Binding-site contacts:
Ligand atom C5 contacts residue PRO116 of chain 1.A at 3.7 Å (hydrophobic).
Ligand atom C26 contacts residue VAL112 of chain 1.A at 3.6 Å (hydrophobic).
Ligand atom O2 contacts residue ASP172 of chain 1.A at 3.9 Å.
Ligand atom C23 contacts residue GLY14 of chain 1.A at 3.9 Å.
Ligand atom C26 contacts residue ALA34 of chain 1.A at 3.5 Å (hydrophobic).
Ligand atom C25 contacts residue ALA34 of chain 1.A at 3.6 Å (hydrophobic).
Ligand atom C10 contacts residue GLY115 of chain 1.A at 3.9 Å.
Ligand atom CL1 contacts residue PHE109 of chain 1.A at 3.6 Å.
Ligand atom C25 contacts residue LEU161 of chain 1.A at 3.6 Å (hydrophobic).
Ligand atom C22 contacts residue VAL21 of chain 1.A at 3.8 Å (hydrophobic).
Ligand atom C16 contacts residue VAL21 of chain 1.A at 3.9 Å (hydrophobic).
Ligand atom O1 contacts residue VAL112 of chain 1.A at 3.4 Å (h-bond).
Ligand atom N6 contacts residue VAL112 of chain 1.A at 2.9 Å (h-bond).
Ligand atom N3 contacts residue LEU111 of chain 1.A at 3.7 Å.
Ligand atom C18 contacts residue ALA171 of chain 1.A at 3.6 Å (hydrophobic).
Ligand atom C12 contacts residue GLY115 of chain 1.A at 3.8 Å.
Ligand atom O1 contacts residue ASN113 of chain 1.A at 3.7 Å.
Ligand atom C15 contacts residue LEU111 of chain 1.A at 3.9 Å (hydrophobic).
Ligand atom C21 contacts residue LEU161 of chain 1.A at 3.6 Å (hydrophobic).
Ligand atom C13 contacts residue VAL112 of chain 1.A at 3.7 Å (hydrophobic).
Ligand atom C9 contacts residue GLY115 of chain 1.A at 3.9 Å.
Ligand atom C18 contacts residue ASN159 of chain 1.A at 3.9 Å.
Ligand atom C11 contacts residue VAL112 of chain 1.A at 3.8 Å (hydrophobic).
Ligand atom C10 contacts residue PRO116 of chain 1.A at 3.6 Å (hydrophobic).
Ligand atom C24 contacts residue ILE13 of chain 1.A at 3.9 Å (hydrophobic).
Ligand atom C24 contacts residue GLY14 of chain 1.A at 3.6 Å.
Ligand atom C6 contacts residue GLY115 of chain 1.A at 3.9 Å.
Ligand atom C15 contacts residue LEU161 of chain 1.A at 3.8 Å (hydrophobic).
Ligand atom C11 contacts residue GLY115 of chain 1.A at 3.9 Å.
Ligand atom N3 contacts residue VAL112 of chain 1.A at 2.9 Å (h-bond).
Ligand atom N4 contacts residue VAL21 of chain 1.A at 3.9 Å.
Ligand atom N6 contacts residue LEU161 of chain 1.A at 3.9 Å.
Ligand atom C26 contacts residue GLU110 of chain 1.A at 3.5 Å.
Ligand atom O1 contacts residue LEU111 of chain 1.A at 3.6 Å.
Ligand atom N5 contacts residue LEU161 of chain 1.A at 3.7 Å.
Ligand atom N6 contacts residue LEU111 of chain 1.A at 3.6 Å.
Ligand atom C26 contacts residue LEU161 of chain 1.A at 3.8 Å (hydrophobic).
Ligand atom C13 contacts residue GLY115 of chain 1.A at 3.8 Å.
Ligand atom C15 contacts residue VAL112 of chain 1.A at 3.7 Å (hydrophobic).
Ligand atom C17 contacts residue ASN113 of chain 1.A at 3.0 Å.

The protein below binds the small molecule below.
Small molecule (SMILES): COc1cc(N2CCC(N(C)C)CC2)ccc1Nc1ncc(Cl)c(Nc2ccccc2P(C)(C)=O)n1

Sequence of chain 1.A:
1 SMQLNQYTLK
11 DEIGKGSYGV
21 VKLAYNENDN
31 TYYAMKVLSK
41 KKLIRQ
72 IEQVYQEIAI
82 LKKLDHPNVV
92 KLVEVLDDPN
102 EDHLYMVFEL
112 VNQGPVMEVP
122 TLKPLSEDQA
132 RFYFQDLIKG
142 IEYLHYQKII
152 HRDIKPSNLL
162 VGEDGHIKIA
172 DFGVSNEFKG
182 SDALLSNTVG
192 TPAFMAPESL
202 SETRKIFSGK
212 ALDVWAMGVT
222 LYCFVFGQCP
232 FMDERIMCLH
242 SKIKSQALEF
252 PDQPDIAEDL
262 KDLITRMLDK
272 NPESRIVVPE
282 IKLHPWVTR